Sequence of chain 1.A:
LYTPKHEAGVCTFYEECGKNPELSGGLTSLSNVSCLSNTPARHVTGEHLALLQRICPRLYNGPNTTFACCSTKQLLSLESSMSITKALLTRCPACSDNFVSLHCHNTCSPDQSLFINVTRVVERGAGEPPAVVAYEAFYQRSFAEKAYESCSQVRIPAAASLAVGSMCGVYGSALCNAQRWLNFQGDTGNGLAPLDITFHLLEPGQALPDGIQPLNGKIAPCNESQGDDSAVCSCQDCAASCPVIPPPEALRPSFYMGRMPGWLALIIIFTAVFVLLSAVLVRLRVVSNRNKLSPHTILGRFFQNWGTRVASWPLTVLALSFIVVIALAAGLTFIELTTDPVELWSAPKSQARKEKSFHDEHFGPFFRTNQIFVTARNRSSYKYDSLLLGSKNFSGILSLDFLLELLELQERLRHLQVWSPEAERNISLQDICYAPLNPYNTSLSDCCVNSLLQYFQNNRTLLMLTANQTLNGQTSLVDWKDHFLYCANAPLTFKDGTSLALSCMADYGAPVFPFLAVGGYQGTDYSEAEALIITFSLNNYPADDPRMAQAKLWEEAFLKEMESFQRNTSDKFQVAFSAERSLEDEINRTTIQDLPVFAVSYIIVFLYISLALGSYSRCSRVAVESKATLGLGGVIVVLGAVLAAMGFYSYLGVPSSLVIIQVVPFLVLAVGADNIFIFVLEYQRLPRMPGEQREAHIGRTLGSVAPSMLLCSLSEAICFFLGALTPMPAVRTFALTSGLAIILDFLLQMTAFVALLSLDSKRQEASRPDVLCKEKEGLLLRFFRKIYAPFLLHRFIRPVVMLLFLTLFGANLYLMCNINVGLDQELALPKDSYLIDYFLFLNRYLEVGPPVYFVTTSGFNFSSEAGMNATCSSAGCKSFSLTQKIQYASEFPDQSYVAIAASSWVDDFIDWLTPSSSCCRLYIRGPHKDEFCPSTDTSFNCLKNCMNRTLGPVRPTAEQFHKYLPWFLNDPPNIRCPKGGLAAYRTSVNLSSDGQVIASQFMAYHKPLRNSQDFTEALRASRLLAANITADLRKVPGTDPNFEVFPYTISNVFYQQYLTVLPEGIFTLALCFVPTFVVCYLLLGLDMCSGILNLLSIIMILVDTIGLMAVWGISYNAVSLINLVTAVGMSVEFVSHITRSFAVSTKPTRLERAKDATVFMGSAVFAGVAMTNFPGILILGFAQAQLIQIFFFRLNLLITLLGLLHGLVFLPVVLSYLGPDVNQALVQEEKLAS

A protein and the small-molecule ligand that binds it are described below.
Small molecule (SMILES): CC(=O)N[C@@H]1[C@@H](O)[C@H](O)[C@@H](CO)O[C@H]1O

Binding-site contacts:
Ligand atom C7 contacts residue ASP1060 of chain 1.A at 4.2 Å.
Ligand atom C8 contacts residue ASN1056 of chain 1.A at 3.6 Å.
Ligand atom C8 contacts residue ASP1060 of chain 1.A at 3.3 Å.
Ligand atom C4 contacts residue ASN1056 of chain 1.A at 4.2 Å.
Ligand atom C3 contacts residue ASN1056 of chain 1.A at 3.8 Å.
Ligand atom N2 contacts residue ASN1056 of chain 1.A at 3.0 Å (h-bond).
Ligand atom C1 contacts residue ASN1056 of chain 1.A at 1.4 Å.
Ligand atom O7 contacts residue ASP1060 of chain 1.A at 4.3 Å.
Ligand atom O7 contacts residue ALA1059 of chain 1.A at 4.1 Å.
Ligand atom C2 contacts residue ASN1056 of chain 1.A at 2.5 Å.
Ligand atom O5 contacts residue ASN1056 of chain 1.A at 2.3 Å (h-bond).
Ligand atom C5 contacts residue ASN1056 of chain 1.A at 3.7 Å.
Ligand atom C7 contacts residue ASN1056 of chain 1.A at 3.7 Å.